Sequence of chain 1.F:
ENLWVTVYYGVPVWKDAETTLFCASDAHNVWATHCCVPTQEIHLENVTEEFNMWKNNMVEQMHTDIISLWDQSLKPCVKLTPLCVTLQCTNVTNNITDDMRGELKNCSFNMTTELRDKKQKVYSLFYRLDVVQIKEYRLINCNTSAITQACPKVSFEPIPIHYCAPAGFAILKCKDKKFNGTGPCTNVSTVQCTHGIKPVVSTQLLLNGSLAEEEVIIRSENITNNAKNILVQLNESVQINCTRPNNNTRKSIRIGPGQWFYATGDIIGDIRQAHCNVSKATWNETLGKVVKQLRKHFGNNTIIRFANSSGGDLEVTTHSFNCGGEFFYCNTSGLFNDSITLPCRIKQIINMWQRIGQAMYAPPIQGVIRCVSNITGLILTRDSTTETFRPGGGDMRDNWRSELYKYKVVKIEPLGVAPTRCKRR

A protein and the small-molecule ligand that binds it are described below.
Small molecule (SMILES): CC(=O)N[C@@H]1[C@@H](O)[C@H](O)[C@@H](CO)O[C@H]1O

Binding-site contacts:
Ligand atom C6 contacts residue THR245 of chain 1.F at 4.5 Å.
Ligand atom C8 contacts residue ASN246 of chain 1.F at 4.4 Å.
Ligand atom C8 contacts residue LYS236 of chain 1.F at 4.2 Å.
Ligand atom C5 contacts residue ASN246 of chain 1.F at 3.8 Å.
Ligand atom C4 contacts residue ASN246 of chain 1.F at 4.4 Å.
Ligand atom O5 contacts residue THR245 of chain 1.F at 3.7 Å.
Ligand atom C2 contacts residue ASN246 of chain 1.F at 2.5 Å.
Ligand atom O7 contacts residue ASN246 of chain 1.F at 3.5 Å.
Ligand atom C7 contacts residue LYS234 of chain 1.F at 4.5 Å.
Ligand atom N2 contacts residue ASN246 of chain 1.F at 2.9 Å (h-bond).
Ligand atom C7 contacts residue ASN246 of chain 1.F at 3.4 Å.
Ligand atom C8 contacts residue LYS234 of chain 1.F at 3.3 Å.
Ligand atom O5 contacts residue ASN246 of chain 1.F at 2.5 Å (h-bond).
Ligand atom C3 contacts residue ASN246 of chain 1.F at 3.9 Å.
Ligand atom C1 contacts residue ASN246 of chain 1.F at 1.5 Å.